The protein below binds the small molecule below.
Small molecule (SMILES): CC(=O)N[C@@H]1[C@@H](O)[C@H](O)[C@@H](CO)O[C@H]1O

Sequence of chain 16.H:
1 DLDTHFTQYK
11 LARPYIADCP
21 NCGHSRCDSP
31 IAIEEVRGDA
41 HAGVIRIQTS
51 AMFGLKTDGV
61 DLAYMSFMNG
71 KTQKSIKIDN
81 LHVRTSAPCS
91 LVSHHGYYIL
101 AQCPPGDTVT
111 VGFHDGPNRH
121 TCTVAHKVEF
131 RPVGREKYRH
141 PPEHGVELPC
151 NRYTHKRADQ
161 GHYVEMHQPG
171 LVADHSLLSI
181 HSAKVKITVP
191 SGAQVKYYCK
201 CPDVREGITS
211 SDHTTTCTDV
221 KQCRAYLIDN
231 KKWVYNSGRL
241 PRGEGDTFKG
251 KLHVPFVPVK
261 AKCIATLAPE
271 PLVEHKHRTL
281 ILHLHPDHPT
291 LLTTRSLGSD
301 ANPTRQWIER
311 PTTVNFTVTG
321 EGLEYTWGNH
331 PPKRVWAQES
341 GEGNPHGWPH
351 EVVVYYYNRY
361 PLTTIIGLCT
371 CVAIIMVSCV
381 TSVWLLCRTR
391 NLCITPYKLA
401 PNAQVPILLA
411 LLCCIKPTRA

Binding-site contacts:
Ligand atom N2 contacts residue ASN315 of chain 16.H at 2.8 Å (h-bond).
Ligand atom C3 contacts residue ASN315 of chain 16.H at 3.8 Å.
Ligand atom C6 contacts residue THR313 of chain 16.H at 4.5 Å.
Ligand atom C1 contacts residue VAL314 of chain 16.H at 4.4 Å (hydrophobic).
Ligand atom C1 contacts residue ASN315 of chain 16.H at 1.4 Å.
Ligand atom O5 contacts residue THR313 of chain 16.H at 4.3 Å.
Ligand atom C2 contacts residue ASN315 of chain 16.H at 2.5 Å.
Ligand atom O7 contacts residue ASN315 of chain 16.H at 4.2 Å.
Ligand atom C7 contacts residue ASN315 of chain 16.H at 3.3 Å.
Ligand atom O5 contacts residue ASN315 of chain 16.H at 2.4 Å (h-bond).
Ligand atom O5 contacts residue VAL314 of chain 16.H at 3.8 Å.
Ligand atom C5 contacts residue ASN315 of chain 16.H at 3.7 Å.
Ligand atom C6 contacts residue ASN315 of chain 16.H at 4.5 Å.
Ligand atom C8 contacts residue ILE281 of chain 16.H at 4.5 Å (hydrophobic).
Ligand atom C4 contacts residue ASN315 of chain 16.H at 4.3 Å.
Ligand atom C8 contacts residue ASN315 of chain 16.H at 3.5 Å.